Binding-site contacts:
Ligand atom C12 contacts residue TYR48 of chain 1.A at 4.4 Å (hydrophobic).
Ligand atom O17 contacts residue VAL40 of chain 1.A at 4.4 Å.
Ligand atom O17 contacts residue ASN91 of chain 1.A at 2.8 Å (h-bond).
Ligand atom C12 contacts residue ASN91 of chain 1.A at 3.5 Å.
Ligand atom N05 contacts residue VAL40 of chain 1.A at 4.4 Å.
Ligand atom C01 contacts residue PRO35 of chain 1.A at 3.4 Å (hydrophobic).
Ligand atom C08 contacts residue GLU44 of chain 1.A at 4.1 Å.
Ligand atom C08 contacts residue VAL40 of chain 1.A at 4.0 Å (hydrophobic).
Ligand atom N05 contacts residue PRO35 of chain 1.A at 2.8 Å (h-bond).
Ligand atom C12 contacts residue ALA45 of chain 1.A at 3.7 Å (hydrophobic).
Ligand atom N11 contacts residue ALA45 of chain 1.A at 4.4 Å.
Ligand atom N05 contacts residue GLU44 of chain 1.A at 4.3 Å.
Ligand atom C01 contacts residue TYR97 of chain 1.A at 3.9 Å (hydrophobic).
Ligand atom C18 contacts residue PRO35 of chain 1.A at 4.2 Å (hydrophobic).
Ligand atom O17 contacts residue TYR97 of chain 1.A at 4.1 Å.
Ligand atom C07 contacts residue PRO35 of chain 1.A at 3.9 Å (hydrophobic).
Ligand atom C16 contacts residue VAL40 of chain 1.A at 4.0 Å (hydrophobic).
Ligand atom C18 contacts residue VAL40 of chain 1.A at 3.7 Å (hydrophobic).
Ligand atom N11 contacts residue VAL40 of chain 1.A at 4.1 Å.
Ligand atom C07 contacts residue TYR97 of chain 1.A at 3.6 Å (hydrophobic).
Ligand atom N05 contacts residue TYR97 of chain 1.A at 3.9 Å.
Ligand atom C12 contacts residue TYR97 of chain 1.A at 4.1 Å (hydrophobic).
Ligand atom C12 contacts residue TYR90 of chain 1.A at 3.5 Å (hydrophobic).
Ligand atom C18 contacts residue TYR97 of chain 1.A at 4.0 Å (hydrophobic).
Ligand atom N10 contacts residue ALA45 of chain 1.A at 4.2 Å.
Ligand atom C16 contacts residue TYR97 of chain 1.A at 3.7 Å (hydrophobic).
Ligand atom CL1 contacts residue VAL40 of chain 1.A at 4.0 Å.
Ligand atom N10 contacts residue TYR97 of chain 1.A at 3.3 Å.
Ligand atom N11 contacts residue TYR97 of chain 1.A at 3.5 Å.
Ligand atom C08 contacts residue TYR97 of chain 1.A at 3.3 Å (hydrophobic).
Ligand atom N10 contacts residue GLU44 of chain 1.A at 4.2 Å.
Ligand atom N10 contacts residue VAL40 of chain 1.A at 3.9 Å.
Ligand atom C07 contacts residue VAL40 of chain 1.A at 4.0 Å (hydrophobic).
Ligand atom N11 contacts residue ASN91 of chain 1.A at 4.2 Å.
Ligand atom CL1 contacts residue PHE36 of chain 1.A at 3.7 Å.
Ligand atom CL1 contacts residue PRO35 of chain 1.A at 3.4 Å.
Ligand atom C16 contacts residue ASN91 of chain 1.A at 3.8 Å.
Ligand atom CL1 contacts residue TYR97 of chain 1.A at 4.5 Å.
Ligand atom C01 contacts residue GLU44 of chain 1.A at 3.6 Å.
Ligand atom O17 contacts residue TYR48 of chain 1.A at 4.0 Å.

Sequence of chain 1.A:
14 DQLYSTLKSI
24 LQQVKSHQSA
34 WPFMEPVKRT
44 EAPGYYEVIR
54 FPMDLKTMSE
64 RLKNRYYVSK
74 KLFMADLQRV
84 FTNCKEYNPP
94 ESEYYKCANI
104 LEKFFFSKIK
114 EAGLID

The small molecule below binds the protein below.
Small molecule (SMILES): CNc1cnn(C)c(=O)c1Cl